Sequence of chain 1.B:
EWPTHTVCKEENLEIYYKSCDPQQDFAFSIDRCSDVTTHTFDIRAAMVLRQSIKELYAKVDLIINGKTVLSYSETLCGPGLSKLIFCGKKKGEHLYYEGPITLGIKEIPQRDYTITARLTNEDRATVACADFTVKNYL

A small-molecule ligand and the protein it binds are described below.
Small molecule (SMILES): CCCCCCCCCCC[C@@H](O)CC(=O)N[C@@H]1[C@@H](OC(=O)C[C@H](O)CCCCCCCCCCC)[C@H](OP(=O)(O)O)[C@@H](CO)O[C@H]1O

Binding-site contacts:
Ligand atom N2 contacts residue LP51 of chain 1.G at 2.8 Å (h-bond).
Ligand atom C18 contacts residue LP51 of chain 1.G at 3.7 Å.
Ligand atom C25 contacts residue LP51 of chain 1.G at 3.6 Å.
Ligand atom C1 contacts residue LP51 of chain 1.G at 1.4 Å.
Ligand atom O47 contacts residue LYS87 of chain 1.B at 2.7 Å (salt-bridge).
Ligand atom C16 contacts residue GLU78 of chain 1.B at 3.2 Å.
Ligand atom C41 contacts residue ALA134 of chain 1.B at 3.7 Å (hydrophobic).
Ligand atom C7 contacts residue GLU78 of chain 1.B at 3.9 Å.
Ligand atom C7 contacts residue LP51 of chain 1.G at 3.2 Å.
Ligand atom C32 contacts residue LEU88 of chain 1.B at 3.9 Å (hydrophobic).
Ligand atom O46 contacts residue LYS87 of chain 1.B at 3.0 Å (salt-bridge).
Ligand atom O44 contacts residue GLU78 of chain 1.B at 2.9 Å (salt-bridge).
Ligand atom O44 contacts residue TYR76 of chain 1.B at 3.7 Å.
Ligand atom C29 contacts residue TYR101 of chain 1.B at 3.6 Å (hydrophobic).
Ligand atom O42 contacts residue PRO104 of chain 1.B at 3.8 Å.
Ligand atom O6 contacts residue LYS87 of chain 1.B at 3.3 Å.
Ligand atom C3 contacts residue LP51 of chain 1.G at 3.7 Å.
Ligand atom C31 contacts residue LEU88 of chain 1.B at 3.6 Å (hydrophobic).
Ligand atom C8 contacts residue THR106 of chain 1.B at 3.6 Å.
Ligand atom C25 contacts residue PHE136 of chain 1.B at 3.8 Å (hydrophobic).
Ligand atom C41 contacts residue ALA121 of chain 1.B at 3.8 Å (hydrophobic).
Ligand atom C5 contacts residue LP51 of chain 1.G at 3.8 Å.
Ligand atom C2 contacts residue LP51 of chain 1.G at 2.4 Å.
Ligand atom C21 contacts residue ALA62 of chain 1.B at 3.8 Å (hydrophobic).
Ligand atom C34 contacts residue LEU88 of chain 1.B at 3.7 Å (hydrophobic).
Ligand atom O7 contacts residue LP51 of chain 1.G at 3.4 Å (h-bond).
Ligand atom C29 contacts residue PRO104 of chain 1.B at 3.3 Å (hydrophobic).
Ligand atom O44 contacts residue LP51 of chain 1.G at 3.0 Å.
Ligand atom O5 contacts residue LP51 of chain 1.G at 2.5 Å (h-bond).
Ligand atom C24 contacts residue LP51 of chain 1.G at 3.7 Å.
Ligand atom C24 contacts residue ILE105 of chain 1.B at 3.4 Å (hydrophobic).
Ligand atom O7 contacts residue LYS87 of chain 1.B at 3.7 Å.
Ligand atom C25 contacts residue PHE32 of chain 1.B at 3.3 Å (hydrophobic).
Ligand atom C18 contacts residue GLU78 of chain 1.B at 3.6 Å.
Ligand atom C20 contacts residue ALA62 of chain 1.B at 3.7 Å (hydrophobic).
Ligand atom P45 contacts residue LYS87 of chain 1.B at 3.5 Å.
Ligand atom O7 contacts residue GLU78 of chain 1.B at 2.9 Å (salt-bridge).
Ligand atom C31 contacts residue TYR101 of chain 1.B at 3.7 Å (hydrophobic).
Ligand atom C25 contacts residue ILE105 of chain 1.B at 3.8 Å (hydrophobic).
Ligand atom O42 contacts residue THR106 of chain 1.B at 3.9 Å.